Binding-site contacts:
Ligand atom C10 contacts residue HIS241 of chain 32.A at 3.6 Å.
Ligand atom N4 contacts residue TYR193 of chain 32.A at 3.5 Å.
Ligand atom C18 contacts residue ILE220 of chain 32.A at 4.3 Å (hydrophobic).
Ligand atom C14 contacts residue LEU187 of chain 32.A at 4.3 Å (hydrophobic).
Ligand atom C16 contacts residue ILE101 of chain 32.A at 3.5 Å (hydrophobic).
Ligand atom O2 contacts residue TYR193 of chain 32.A at 3.4 Å.
Ligand atom O2 contacts residue MET195 of chain 32.A at 4.4 Å.
Ligand atom C18 contacts residue ILE125 of chain 32.A at 4.2 Å (hydrophobic).
Ligand atom C21 contacts residue TYR147 of chain 32.A at 2.7 Å (hydrophobic).
Ligand atom C13 contacts residue THR102 of chain 32.A at 4.3 Å.
Ligand atom C10 contacts residue SER123 of chain 32.A at 4.2 Å.
Ligand atom C3 contacts residue LEU103 of chain 32.A at 4.2 Å (hydrophobic).
Ligand atom C1 contacts residue ASN215 of chain 32.A at 3.6 Å.
Ligand atom C11 contacts residue HIS241 of chain 32.A at 3.7 Å.
Ligand atom C8 contacts residue PHE121 of chain 32.A at 4.3 Å (hydrophobic).
Ligand atom C1 contacts residue TYR194 of chain 32.A at 4.2 Å (hydrophobic).
Ligand atom C3 contacts residue TYR193 of chain 32.A at 3.8 Å (hydrophobic).
Ligand atom C18 contacts residue PHE182 of chain 32.A at 4.0 Å (hydrophobic).
Ligand atom C7 contacts residue THR102 of chain 32.A at 4.2 Å.
Ligand atom C1 contacts residue TYR193 of chain 32.A at 3.8 Å (hydrophobic).
Ligand atom C15 contacts residue ILE101 of chain 32.A at 4.1 Å (hydrophobic).
Ligand atom C1 contacts residue MET195 of chain 32.A at 4.3 Å (hydrophobic).
Ligand atom C21 contacts residue ILE101 of chain 32.A at 4.0 Å (hydrophobic).
Ligand atom C14 contacts residue MET217 of chain 32.A at 3.9 Å (hydrophobic).
Ligand atom N5 contacts residue MET217 of chain 32.A at 3.3 Å (h-bond).
Ligand atom C17 contacts residue ILE101 of chain 32.A at 3.8 Å (hydrophobic).
Ligand atom C7 contacts residue LEU103 of chain 32.A at 3.2 Å (hydrophobic).
Ligand atom N4 contacts residue MET217 of chain 32.A at 3.3 Å.
Ligand atom C20 contacts residue ILE125 of chain 32.A at 3.4 Å (hydrophobic).
Ligand atom C16 contacts residue TYR147 of chain 32.A at 4.3 Å (hydrophobic).
Ligand atom C6 contacts residue THR102 of chain 32.A at 4.3 Å.
Ligand atom C17 contacts residue ILE220 of chain 32.A at 3.9 Å (hydrophobic).
Ligand atom C13 contacts residue ILE101 of chain 32.A at 3.4 Å (hydrophobic).
Ligand atom C14 contacts residue ILE101 of chain 32.A at 4.1 Å (hydrophobic).
Ligand atom N5 contacts residue TYR193 of chain 32.A at 4.0 Å.
Ligand atom C17 contacts residue TYR147 of chain 32.A at 4.0 Å (hydrophobic).
Ligand atom C21 contacts residue ILE220 of chain 32.A at 3.5 Å (hydrophobic).
Ligand atom C8 contacts residue LEU103 of chain 32.A at 3.1 Å (hydrophobic).
Ligand atom C3 contacts residue PHE121 of chain 32.A at 4.4 Å (hydrophobic).
Ligand atom C19 contacts residue ILE125 of chain 32.A at 3.2 Å (hydrophobic).

Sequence of chain 32.A:
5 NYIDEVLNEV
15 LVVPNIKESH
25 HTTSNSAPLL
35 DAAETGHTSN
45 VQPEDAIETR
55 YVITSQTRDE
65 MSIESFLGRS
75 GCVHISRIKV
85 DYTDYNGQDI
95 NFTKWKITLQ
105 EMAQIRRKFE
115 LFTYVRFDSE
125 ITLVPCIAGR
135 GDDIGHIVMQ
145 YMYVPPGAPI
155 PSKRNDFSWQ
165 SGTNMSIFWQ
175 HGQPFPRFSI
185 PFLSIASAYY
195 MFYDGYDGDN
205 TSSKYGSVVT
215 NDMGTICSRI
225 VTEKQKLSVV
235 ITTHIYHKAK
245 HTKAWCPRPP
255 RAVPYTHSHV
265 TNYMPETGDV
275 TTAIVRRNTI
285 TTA

A protein and the small-molecule ligand that binds it are described below.
Small molecule (SMILES): COc1ccc(N2CCN(c3cccc(C)c3)CC2)nn1